Binding-site contacts:
Ligand atom O22 contacts residue GLY143 of chain 2.A at 3.5 Å (h-bond).
Ligand atom C14 contacts residue HIS164 of chain 2.A at 3.9 Å.
Ligand atom C9 contacts residue GLN189 of chain 2.A at 3.1 Å.
Ligand atom N11 contacts residue GLN189 of chain 2.A at 2.1 Å (h-bond).
Ligand atom O18 contacts residue GLN189 of chain 2.A at 3.9 Å.
Ligand atom O10 contacts residue MET165 of chain 2.A at 3.4 Å.
Ligand atom C21 contacts residue HIS41 of chain 2.A at 3.9 Å.
Ligand atom O30 contacts residue HIS172 of chain 2.A at 3.5 Å.
Ligand atom N19 contacts residue HIS164 of chain 2.A at 3.0 Å (h-bond).
Ligand atom C29 contacts residue HIS163 of chain 2.A at 3.9 Å.
Ligand atom C15 contacts residue HIS41 of chain 2.A at 3.5 Å.
Ligand atom C12 contacts residue GLN189 of chain 2.A at 3.2 Å.
Ligand atom C21 contacts residue CYS145 of chain 2.A at 1.8 Å (hydrophobic).
Ligand atom C24 contacts residue HIS163 of chain 2.A at 3.9 Å.
Ligand atom O22 contacts residue CYS145 of chain 2.A at 2.7 Å (h-bond).
Ligand atom O30 contacts residue GLU166 of chain 2.A at 3.3 Å.
Ligand atom O30 contacts residue PHE140 of chain 2.A at 3.6 Å.
Ligand atom C24 contacts residue SER144 of chain 2.A at 3.9 Å.
Ligand atom C26 contacts residue ASN142 of chain 2.A at 3.3 Å.
Ligand atom C2 contacts residue GLU166 of chain 2.A at 3.9 Å.
Ligand atom C29 contacts residue GLU166 of chain 2.A at 3.5 Å.
Ligand atom C27 contacts residue ASN142 of chain 2.A at 3.7 Å.
Ligand atom O10 contacts residue GLU166 of chain 2.A at 3.1 Å (salt-bridge).
Ligand atom N19 contacts residue CYS145 of chain 2.A at 2.9 Å (h-bond).
Ligand atom C17 contacts residue HIS164 of chain 2.A at 3.9 Å.
Ligand atom C7 contacts residue GLU166 of chain 2.A at 3.2 Å.
Ligand atom C16 contacts residue ARG188 of chain 2.A at 3.8 Å.
Ligand atom C20 contacts residue CYS145 of chain 2.A at 2.7 Å (hydrophobic).
Ligand atom C14 contacts residue HIS41 of chain 2.A at 3.5 Å.
Ligand atom C12 contacts residue HIS164 of chain 2.A at 3.9 Å.
Ligand atom C24 contacts residue CYS145 of chain 2.A at 3.2 Å (hydrophobic).
Ligand atom C12 contacts residue MET165 of chain 2.A at 4.0 Å (hydrophobic).
Ligand atom O8 contacts residue GLN189 of chain 2.A at 3.2 Å (h-bond).
Ligand atom O8 contacts residue GLU166 of chain 2.A at 3.8 Å.
Ligand atom O22 contacts residue SER144 of chain 2.A at 3.5 Å (h-bond).
Ligand atom N28 contacts residue GLU166 of chain 2.A at 3.3 Å (salt-bridge).
Ligand atom N28 contacts residue PHE140 of chain 2.A at 3.5 Å (h-bond).
Ligand atom O30 contacts residue HIS163 of chain 2.A at 3.0 Å (h-bond).
Ligand atom C16 contacts residue MET165 of chain 2.A at 3.9 Å (hydrophobic).
Ligand atom C13 contacts residue GLN189 of chain 2.A at 3.3 Å.

A small-molecule ligand and the protein it binds are described below.
Small molecule (SMILES): CC(C)C[C@H](NC(=O)OCc1ccccc1)C(=O)N[C@H](CO)C[C@@H]1CCNC1=O

Sequence of chain 2.A:
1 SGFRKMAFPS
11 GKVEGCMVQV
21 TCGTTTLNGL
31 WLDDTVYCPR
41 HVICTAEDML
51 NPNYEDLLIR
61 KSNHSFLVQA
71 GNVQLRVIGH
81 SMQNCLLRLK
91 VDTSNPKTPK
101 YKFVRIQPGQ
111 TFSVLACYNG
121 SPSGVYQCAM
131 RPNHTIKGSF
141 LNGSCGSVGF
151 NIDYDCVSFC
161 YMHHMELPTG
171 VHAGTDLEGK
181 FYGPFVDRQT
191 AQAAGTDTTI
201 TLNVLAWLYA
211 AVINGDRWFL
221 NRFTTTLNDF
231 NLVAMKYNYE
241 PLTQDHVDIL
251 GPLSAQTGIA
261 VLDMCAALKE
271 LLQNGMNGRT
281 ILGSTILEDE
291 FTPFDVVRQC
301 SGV